This small molecule binds to this protein.
Small molecule (SMILES): CC(C)(C)C(=O)CSc1ncc2ccc3ccc(Cl)cc3c2n1

Binding-site contacts:
Ligand atom C07 contacts residue ILE130 of chain 1.D at 3.6 Å (hydrophobic).
Ligand atom C05 contacts residue ASN133 of chain 1.D at 3.9 Å.
Ligand atom C01 contacts residue MET137 of chain 1.D at 3.5 Å (hydrophobic).
Ligand atom CL1 contacts residue LEU140 of chain 1.D at 3.8 Å.
Ligand atom CL1 contacts residue MET116 of chain 1.D at 3.4 Å.
Ligand atom S08 contacts residue ILE130 of chain 1.D at 3.7 Å.
Ligand atom S08 contacts residue SER131 of chain 1.D at 4.0 Å.
Ligand atom S08 contacts residue PRO132 of chain 1.D at 3.5 Å.
Ligand atom O06 contacts residue MET137 of chain 1.D at 3.7 Å.
Ligand atom C18 contacts residue MET116 of chain 1.D at 3.8 Å (hydrophobic).
Ligand atom C17 contacts residue MET116 of chain 1.D at 3.6 Å (hydrophobic).
Ligand atom C03 contacts residue ILE105 of chain 1.D at 3.8 Å (hydrophobic).
Ligand atom C20 contacts residue MET137 of chain 1.D at 3.6 Å (hydrophobic).
Ligand atom C21 contacts residue TYR120 of chain 1.D at 3.6 Å (hydrophobic).
Ligand atom C07 contacts residue TYR120 of chain 1.D at 4.0 Å (hydrophobic).
Ligand atom C18 contacts residue TYR120 of chain 1.D at 3.8 Å (hydrophobic).
Ligand atom C11 contacts residue TYR120 of chain 1.D at 3.5 Å (hydrophobic).
Ligand atom CL1 contacts residue TYR120 of chain 1.D at 3.8 Å.
Ligand atom C05 contacts residue SER131 of chain 1.D at 3.7 Å.
Ligand atom C12 contacts residue TYR120 of chain 1.D at 3.6 Å (hydrophobic).
Ligand atom O06 contacts residue PRO132 of chain 1.D at 3.3 Å.
Ligand atom C05 contacts residue PRO132 of chain 1.D at 3.9 Å (hydrophobic).
Ligand atom C21 contacts residue MET137 of chain 1.D at 3.8 Å (hydrophobic).
Ligand atom C04 contacts residue SER131 of chain 1.D at 3.8 Å.
Ligand atom C07 contacts residue PRO132 of chain 1.D at 4.1 Å (hydrophobic).
Ligand atom C22 contacts residue TYR120 of chain 1.D at 3.4 Å (hydrophobic).
Ligand atom O06 contacts residue SER131 of chain 1.D at 3.9 Å.
Ligand atom O06 contacts residue ASN133 of chain 1.D at 3.0 Å (h-bond).
Ligand atom N10 contacts residue TYR120 of chain 1.D at 3.4 Å (h-bond).
Ligand atom N23 contacts residue MET137 of chain 1.D at 4.1 Å.
Ligand atom C01 contacts residue ASN133 of chain 1.D at 3.9 Å.
Ligand atom C07 contacts residue SER131 of chain 1.D at 3.6 Å.
Ligand atom N23 contacts residue TYR120 of chain 1.D at 3.4 Å.
Ligand atom C22 contacts residue MET137 of chain 1.D at 4.0 Å (hydrophobic).
Ligand atom C09 contacts residue TYR120 of chain 1.D at 3.3 Å (hydrophobic).
Ligand atom C04 contacts residue THR102 of chain 1.D at 3.6 Å.
Ligand atom C20 contacts residue TYR120 of chain 1.D at 3.6 Å (hydrophobic).
Ligand atom C04 contacts residue SER98 of chain 1.D at 3.5 Å.
Ligand atom C01 contacts residue PHE136 of chain 1.D at 3.9 Å (hydrophobic).
Ligand atom C01 contacts residue THR102 of chain 1.D at 4.0 Å.

Sequence of chain 1.D:
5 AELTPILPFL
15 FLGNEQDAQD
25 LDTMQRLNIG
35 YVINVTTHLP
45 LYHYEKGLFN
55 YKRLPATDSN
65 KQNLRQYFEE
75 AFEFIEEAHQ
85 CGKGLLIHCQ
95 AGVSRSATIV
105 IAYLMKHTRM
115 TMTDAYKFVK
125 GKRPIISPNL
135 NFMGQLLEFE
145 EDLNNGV